Sequence of chain 1.A:
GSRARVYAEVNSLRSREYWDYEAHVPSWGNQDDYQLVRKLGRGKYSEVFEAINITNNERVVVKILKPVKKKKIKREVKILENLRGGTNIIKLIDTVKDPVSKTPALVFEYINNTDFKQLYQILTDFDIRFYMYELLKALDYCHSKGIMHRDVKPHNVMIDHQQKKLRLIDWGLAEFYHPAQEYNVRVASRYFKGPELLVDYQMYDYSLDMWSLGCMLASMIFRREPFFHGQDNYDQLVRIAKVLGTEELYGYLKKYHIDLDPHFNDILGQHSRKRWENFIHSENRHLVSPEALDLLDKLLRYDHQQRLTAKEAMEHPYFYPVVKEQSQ

Binding-site contacts:
Ligand atom C15 contacts residue SER32 of chain 1.A at 3.7 Å.
Ligand atom C23 contacts residue HIS198 of chain 1.A at 4.0 Å.
Ligand atom C26 contacts residue TRP39 of chain 1.A at 3.9 Å (hydrophobic).
Ligand atom C37 contacts residue GLU195 of chain 1.A at 3.5 Å.
Ligand atom C27 contacts residue HIS198 of chain 1.A at 4.0 Å.
Ligand atom N22 contacts residue SER32 of chain 1.A at 3.0 Å (h-bond).
Ligand atom O39 contacts residue ARG95 of chain 1.A at 3.1 Å (salt-bridge).
Ligand atom C33 contacts residue GLU195 of chain 1.A at 3.9 Å.
Ligand atom C26 contacts residue HIS198 of chain 1.A at 3.7 Å.
Ligand atom C17 contacts residue SER32 of chain 1.A at 4.0 Å.
Ligand atom C38 contacts residue ASN204 of chain 1.A at 4.0 Å.
Ligand atom C30 contacts residue PHE196 of chain 1.A at 3.9 Å (hydrophobic).
Ligand atom C25 contacts residue SER32 of chain 1.A at 3.5 Å.
Ligand atom C23 contacts residue SER32 of chain 1.A at 3.8 Å.
Ligand atom O39 contacts residue ARG170 of chain 1.A at 2.9 Å (salt-bridge).
Ligand atom C29 contacts residue PHE196 of chain 1.A at 3.9 Å (hydrophobic).
Ligand atom C31 contacts residue PHE196 of chain 1.A at 3.8 Å (hydrophobic).
Ligand atom C34 contacts residue GLU195 of chain 1.A at 3.5 Å.
Ligand atom C38 contacts residue ARG95 of chain 1.A at 3.9 Å.
Ligand atom C43 contacts residue GLN201 of chain 1.A at 3.8 Å.
Ligand atom C18 contacts residue HIS198 of chain 1.A at 3.7 Å.
Ligand atom C30 contacts residue TRP39 of chain 1.A at 3.8 Å (hydrophobic).
Ligand atom C33 contacts residue TYR203 of chain 1.A at 3.9 Å (hydrophobic).
Ligand atom C32 contacts residue GLU195 of chain 1.A at 4.0 Å.
Ligand atom C29 contacts residue TRP39 of chain 1.A at 3.8 Å (hydrophobic).
Ligand atom C43 contacts residue GLU202 of chain 1.A at 3.2 Å.
Ligand atom C25 contacts residue HIS198 of chain 1.A at 4.0 Å.
Ligand atom O40 contacts residue ASN204 of chain 1.A at 3.1 Å (h-bond).
Ligand atom C38 contacts residue GLU195 of chain 1.A at 4.0 Å.
Ligand atom C38 contacts residue ARG170 of chain 1.A at 3.6 Å.
Ligand atom C27 contacts residue TRP39 of chain 1.A at 3.7 Å (hydrophobic).
Ligand atom C35 contacts residue GLU195 of chain 1.A at 3.9 Å.
Ligand atom O16 contacts residue SER32 of chain 1.A at 3.1 Å (h-bond).
Ligand atom C28 contacts residue HIS198 of chain 1.A at 3.9 Å.
Ligand atom O40 contacts residue TYR203 of chain 1.A at 3.6 Å.
Ligand atom C35 contacts residue TYR203 of chain 1.A at 3.8 Å (hydrophobic).
Ligand atom N22 contacts residue HIS198 of chain 1.A at 3.6 Å.
Ligand atom C28 contacts residue TRP39 of chain 1.A at 3.9 Å (hydrophobic).
Ligand atom C44 contacts residue GLU202 of chain 1.A at 3.6 Å.
Ligand atom O40 contacts residue ARG170 of chain 1.A at 3.0 Å (salt-bridge).

A small-molecule ligand and the protein it binds are described below.
Small molecule (SMILES): O=C(O)C[C@H](NC(=O)[C@H](CC(=O)O)NC(=O)[C@H](CC(=O)O)NC(=O)CCCCCCCCCCCN(CC(=O)O)C(=O)CCC(=O)Nc1ncc(-c2ccc(C(=O)O)cc2)s1)C(=O)O